Sequence of chain 1.A:
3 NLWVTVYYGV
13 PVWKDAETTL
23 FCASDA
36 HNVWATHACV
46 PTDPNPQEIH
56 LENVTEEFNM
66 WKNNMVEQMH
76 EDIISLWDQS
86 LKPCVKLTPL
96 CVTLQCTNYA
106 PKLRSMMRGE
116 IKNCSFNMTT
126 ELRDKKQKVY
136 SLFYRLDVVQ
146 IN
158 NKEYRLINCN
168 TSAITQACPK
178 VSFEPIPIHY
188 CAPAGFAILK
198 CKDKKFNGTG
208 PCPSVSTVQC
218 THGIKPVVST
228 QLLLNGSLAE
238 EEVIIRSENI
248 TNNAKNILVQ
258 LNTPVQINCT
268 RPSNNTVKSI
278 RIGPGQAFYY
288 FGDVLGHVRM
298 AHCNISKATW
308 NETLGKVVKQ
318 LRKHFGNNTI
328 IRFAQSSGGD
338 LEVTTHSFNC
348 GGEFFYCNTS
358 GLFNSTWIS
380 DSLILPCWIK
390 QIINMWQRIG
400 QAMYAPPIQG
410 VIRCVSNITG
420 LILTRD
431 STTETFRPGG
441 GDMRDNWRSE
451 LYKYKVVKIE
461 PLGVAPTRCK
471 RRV

Binding-site contacts:
Ligand atom C7 contacts residue NAG2 of chain 1.W at 3.6 Å.
Ligand atom C3 contacts residue NAG2 of chain 1.W at 4.3 Å.
Ligand atom C3 contacts residue ASN361 of chain 1.A at 3.7 Å.
Ligand atom C8 contacts residue SER357 of chain 1.A at 3.9 Å.
Ligand atom O5 contacts residue ASN361 of chain 1.A at 2.4 Å (h-bond).
Ligand atom C2 contacts residue ASN361 of chain 1.A at 2.4 Å.
Ligand atom O7 contacts residue NAG2 of chain 1.W at 4.3 Å.
Ligand atom C4 contacts residue ASN361 of chain 1.A at 4.2 Å.
Ligand atom C1 contacts residue ASN361 of chain 1.A at 1.4 Å.
Ligand atom C5 contacts residue ASN361 of chain 1.A at 3.7 Å.
Ligand atom N2 contacts residue NAG2 of chain 1.W at 3.6 Å.
Ligand atom O7 contacts residue ASN361 of chain 1.A at 3.5 Å (h-bond).
Ligand atom C8 contacts residue NAG2 of chain 1.W at 3.6 Å.
Ligand atom C8 contacts residue GLN332 of chain 1.A at 3.8 Å.
Ligand atom C8 contacts residue ASN361 of chain 1.A at 3.8 Å.
Ligand atom N2 contacts residue ASN361 of chain 1.A at 2.8 Å (h-bond).
Ligand atom C7 contacts residue ASN361 of chain 1.A at 3.3 Å.
Ligand atom O7 contacts residue SER357 of chain 1.A at 4.2 Å.
Ligand atom O3 contacts residue NAG2 of chain 1.W at 3.4 Å.
Ligand atom C7 contacts residue SER357 of chain 1.A at 4.4 Å.

A small-molecule ligand and the protein it binds are described below.
Small molecule (SMILES): CC(=O)N[C@@H]1[C@@H](O)[C@H](O)[C@@H](CO)O[C@H]1O